Binding-site contacts:
Ligand atom CAS contacts residue PHE490 of chain 1.B at 3.5 Å (hydrophobic).
Ligand atom CB contacts residue TYR498 of chain 1.B at 3.5 Å (hydrophobic).
Ligand atom OAG contacts residue GLU362 of chain 1.B at 2.8 Å (salt-bridge).
Ligand atom C contacts residue TYR498 of chain 1.B at 3.5 Å (hydrophobic).
Ligand atom CBU contacts residue THR358 of chain 1.B at 3.4 Å.
Ligand atom OAC contacts residue HIS491 of chain 1.B at 3.0 Å (h-bond).
Ligand atom O contacts residue GLN259 of chain 1.B at 3.0 Å (h-bond).
Ligand atom OAB contacts residue ALA334 of chain 1.B at 2.8 Å (h-bond).
Ligand atom OAG contacts residue HIS365 of chain 1.B at 3.0 Å (h-bond).
Ligand atom OAD contacts residue TYR501 of chain 1.B at 2.6 Å (h-bond).
Ligand atom CB contacts residue TYR501 of chain 1.B at 3.5 Å (hydrophobic).
Ligand atom CBF contacts residue GLU362 of chain 1.B at 3.2 Å.
Ligand atom C contacts residue GLN259 of chain 1.B at 3.4 Å.
Ligand atom OAC contacts residue HIS331 of chain 1.B at 2.6 Å (h-bond).
Ligand atom CAK contacts residue HIS388 of chain 1.B at 3.5 Å.
Ligand atom CBB contacts residue GLU389 of chain 1.B at 3.6 Å.
Ligand atom CAQ contacts residue GLU389 of chain 1.B at 3.5 Å.
Ligand atom CAH contacts residue HIS388 of chain 1.B at 3.3 Å.
Ligand atom NBG contacts residue THR358 of chain 1.B at 3.3 Å (h-bond).
Ligand atom OAC contacts residue TYR501 of chain 1.B at 3.4 Å (h-bond).
Ligand atom PBY contacts residue ZN1 of chain 1.Q at 2.7 Å.
Ligand atom CAR contacts residue TYR369 of chain 1.B at 3.3 Å (hydrophobic).
Ligand atom OAD contacts residue ZN1 of chain 1.Q at 2.0 Å.
Ligand atom CBC contacts residue HIS361 of chain 1.B at 3.5 Å.
Ligand atom C contacts residue HIS491 of chain 1.B at 3.5 Å.
Ligand atom OAD contacts residue HIS361 of chain 1.B at 3.3 Å (h-bond).
Ligand atom CBC contacts residue GLU362 of chain 1.B at 3.4 Å.
Ligand atom CBN contacts residue HIS331 of chain 1.B at 3.4 Å.
Ligand atom OAB contacts residue SER333 of chain 1.B at 3.4 Å.
Ligand atom O contacts residue LYS489 of chain 1.B at 2.8 Å (salt-bridge).
Ligand atom OAD contacts residue GLU389 of chain 1.B at 3.0 Å (salt-bridge).
Ligand atom CD2 contacts residue TYR501 of chain 1.B at 3.5 Å (hydrophobic).
Ligand atom O contacts residue HIS491 of chain 1.B at 3.5 Å (h-bond).
Ligand atom O contacts residue TYR498 of chain 1.B at 2.5 Å (h-bond).
Ligand atom OH contacts residue ASP393 of chain 1.B at 3.4 Å (salt-bridge).
Ligand atom OAG contacts residue ZN1 of chain 1.Q at 2.4 Å.
Ligand atom CBF contacts residue ALA332 of chain 1.B at 3.1 Å (hydrophobic).
Ligand atom OAG contacts residue HIS361 of chain 1.B at 3.3 Å (h-bond).
Ligand atom CBE contacts residue TYR501 of chain 1.B at 3.5 Å (hydrophobic).
Ligand atom CBB contacts residue HIS365 of chain 1.B at 3.2 Å.

Sequence of chain 1.B:
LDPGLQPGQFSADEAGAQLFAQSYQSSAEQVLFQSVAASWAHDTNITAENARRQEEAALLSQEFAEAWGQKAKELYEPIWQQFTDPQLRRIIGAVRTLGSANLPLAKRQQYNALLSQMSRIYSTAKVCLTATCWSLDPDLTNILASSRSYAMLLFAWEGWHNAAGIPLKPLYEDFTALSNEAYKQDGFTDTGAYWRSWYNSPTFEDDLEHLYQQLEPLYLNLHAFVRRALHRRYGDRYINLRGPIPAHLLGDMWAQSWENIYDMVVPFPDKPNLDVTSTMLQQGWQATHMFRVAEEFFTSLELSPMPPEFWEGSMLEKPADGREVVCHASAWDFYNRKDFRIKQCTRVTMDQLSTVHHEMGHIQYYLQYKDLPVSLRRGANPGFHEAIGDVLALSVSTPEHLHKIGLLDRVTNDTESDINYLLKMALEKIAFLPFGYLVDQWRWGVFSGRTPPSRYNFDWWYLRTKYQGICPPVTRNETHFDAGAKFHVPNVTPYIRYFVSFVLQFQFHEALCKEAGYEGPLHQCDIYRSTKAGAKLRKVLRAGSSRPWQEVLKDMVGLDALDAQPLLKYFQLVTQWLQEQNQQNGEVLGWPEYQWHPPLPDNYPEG

A protein and the small-molecule ligand that binds it are described below.
Small molecule (SMILES): O=C(N[C@@H](Cc1ccccc1)[P](=O)(O)C[C@H](Cc1cc(-c2ccccc2)no1)C(=O)N[C@@H](Cc1ccc(O)cc1)C(=O)O)OCc1ccccc1